This small molecule binds to this protein.
Small molecule (SMILES): CC(C)[C@H](NC(=O)[C@H](CCCN=C(N)N)NC(=O)[C@@H](N)CCC(=O)O)C(=O)N[C@H](C=O)CCCCN

Sequence of chain 50.B:
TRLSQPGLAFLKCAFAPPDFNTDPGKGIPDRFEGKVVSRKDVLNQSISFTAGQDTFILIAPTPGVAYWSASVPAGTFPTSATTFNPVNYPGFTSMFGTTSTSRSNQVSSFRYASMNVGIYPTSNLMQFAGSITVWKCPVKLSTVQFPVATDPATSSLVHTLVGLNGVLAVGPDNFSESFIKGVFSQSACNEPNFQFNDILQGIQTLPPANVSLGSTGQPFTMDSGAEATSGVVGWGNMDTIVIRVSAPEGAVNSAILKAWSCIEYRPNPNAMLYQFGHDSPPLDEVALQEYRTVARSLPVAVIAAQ

Binding-site contacts:
Ligand atom CG2 contacts residue PHE76 of chain 50.B at 3.8 Å (hydrophobic).